The protein below binds the small molecule below.
Small molecule (SMILES): CC(=O)N[C@@H]1[C@@H](O)[C@H](O)[C@@H](CO)O[C@H]1O

Sequence of chain 2.A:
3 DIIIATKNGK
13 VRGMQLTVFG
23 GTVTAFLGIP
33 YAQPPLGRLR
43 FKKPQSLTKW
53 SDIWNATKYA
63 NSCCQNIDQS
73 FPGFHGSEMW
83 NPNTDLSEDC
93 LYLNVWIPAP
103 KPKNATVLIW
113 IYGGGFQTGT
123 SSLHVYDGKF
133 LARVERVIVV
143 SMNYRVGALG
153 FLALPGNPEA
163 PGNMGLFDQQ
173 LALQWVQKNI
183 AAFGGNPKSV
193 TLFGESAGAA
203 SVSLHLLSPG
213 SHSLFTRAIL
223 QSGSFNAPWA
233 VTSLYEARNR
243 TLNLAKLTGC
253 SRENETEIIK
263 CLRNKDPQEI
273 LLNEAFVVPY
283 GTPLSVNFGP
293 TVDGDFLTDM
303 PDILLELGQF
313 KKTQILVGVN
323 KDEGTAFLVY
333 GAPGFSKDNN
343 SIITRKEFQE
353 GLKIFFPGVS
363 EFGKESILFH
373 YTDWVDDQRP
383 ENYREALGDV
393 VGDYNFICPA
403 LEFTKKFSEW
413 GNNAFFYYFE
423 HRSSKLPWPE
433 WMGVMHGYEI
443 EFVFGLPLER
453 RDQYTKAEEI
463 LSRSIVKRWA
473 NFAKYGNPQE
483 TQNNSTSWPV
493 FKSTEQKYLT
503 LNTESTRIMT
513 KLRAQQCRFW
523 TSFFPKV

Binding-site contacts:
Ligand atom O7 contacts residue ASN57 of chain 2.A at 4.1 Å.
Ligand atom C2 contacts residue ASN57 of chain 2.A at 2.3 Å.
Ligand atom C5 contacts residue ASN57 of chain 2.A at 3.7 Å.
Ligand atom O5 contacts residue ASN57 of chain 2.A at 2.4 Å (h-bond).
Ligand atom N2 contacts residue ASN57 of chain 2.A at 2.8 Å (h-bond).
Ligand atom O4 contacts residue ARG14 of chain 2.A at 4.1 Å.
Ligand atom C7 contacts residue ASN57 of chain 2.A at 3.4 Å.
Ligand atom C1 contacts residue ARG14 of chain 2.A at 3.9 Å.
Ligand atom C1 contacts residue ASN57 of chain 2.A at 1.5 Å.
Ligand atom C4 contacts residue ASN57 of chain 2.A at 4.2 Å.
Ligand atom C3 contacts residue ASN57 of chain 2.A at 3.7 Å.
Ligand atom O5 contacts residue ARG14 of chain 2.A at 4.2 Å.
Ligand atom C5 contacts residue ARG14 of chain 2.A at 4.0 Å.
Ligand atom C8 contacts residue ASN57 of chain 2.A at 3.8 Å.